Binding-site contacts:
Ligand atom O2 contacts residue GLU348 of chain 1.A at 4.0 Å.
Ligand atom C22 contacts residue ARG318 of chain 1.A at 3.7 Å.
Ligand atom O2 contacts residue HIS325 of chain 1.A at 3.4 Å (h-bond).
Ligand atom O2 contacts residue GLU292 of chain 1.A at 2.7 Å (salt-bridge).
Ligand atom O4 contacts residue ZN1 of chain 1.B at 2.2 Å.
Ligand atom O20 contacts residue ARG318 of chain 1.A at 3.0 Å (salt-bridge).
Ligand atom C24 contacts residue ARG826 of chain 1.A at 3.7 Å.
Ligand atom C25 contacts residue VAL288 of chain 1.A at 3.8 Å (hydrophobic).
Ligand atom C3 contacts residue GLU326 of chain 1.A at 3.9 Å.
Ligand atom C10 contacts residue HIS325 of chain 1.A at 3.8 Å.
Ligand atom C9 contacts residue HIS325 of chain 1.A at 3.8 Å.
Ligand atom O2 contacts residue GLU326 of chain 1.A at 2.7 Å (salt-bridge).
Ligand atom O2 contacts residue ZN1 of chain 1.B at 2.2 Å.
Ligand atom N1 contacts residue GLU326 of chain 1.A at 2.8 Å (salt-bridge).
Ligand atom N1 contacts residue GLU292 of chain 1.A at 3.7 Å.
Ligand atom O4 contacts residue HIS325 of chain 1.A at 3.3 Å (h-bond).
Ligand atom C24 contacts residue ASN287 of chain 1.A at 3.5 Å.
Ligand atom C3 contacts residue ALA290 of chain 1.A at 3.9 Å (hydrophobic).
Ligand atom C3 contacts residue HIS325 of chain 1.A at 3.7 Å.
Ligand atom C5 contacts residue ALA290 of chain 1.A at 3.6 Å (hydrophobic).
Ligand atom O13 contacts residue GLY289 of chain 1.A at 2.8 Å (h-bond).
Ligand atom C24 contacts residue VAL288 of chain 1.A at 3.8 Å (hydrophobic).
Ligand atom O2 contacts residue HIS329 of chain 1.A at 3.0 Å (h-bond).
Ligand atom O4 contacts residue TYR409 of chain 1.A at 2.5 Å (h-bond).
Ligand atom N1 contacts residue ZN1 of chain 1.B at 3.0 Å.
Ligand atom C24 contacts residue GLN867 of chain 1.A at 3.7 Å.
Ligand atom C5 contacts residue TYR409 of chain 1.A at 3.6 Å (hydrophobic).
Ligand atom C23 contacts residue VAL288 of chain 1.A at 3.8 Å (hydrophobic).
Ligand atom C25 contacts residue ARG826 of chain 1.A at 4.0 Å.
Ligand atom N1 contacts residue HIS325 of chain 1.A at 3.8 Å.
Ligand atom O4 contacts residue GLU348 of chain 1.A at 2.9 Å (salt-bridge).
Ligand atom N1 contacts residue ALA290 of chain 1.A at 3.1 Å (h-bond).
Ligand atom C11 contacts residue ARG318 of chain 1.A at 3.9 Å.
Ligand atom C3 contacts residue TYR409 of chain 1.A at 3.3 Å (hydrophobic).
Ligand atom C26 contacts residue ARG318 of chain 1.A at 3.9 Å.
Ligand atom C12 contacts residue GLY289 of chain 1.A at 3.9 Å.
Ligand atom C3 contacts residue ZN1 of chain 1.B at 2.8 Å.
Ligand atom C7 contacts residue GLU326 of chain 1.A at 3.7 Å.
Ligand atom C6 contacts residue TYR409 of chain 1.A at 4.0 Å (hydrophobic).
Ligand atom O13 contacts residue VAL288 of chain 1.A at 3.3 Å.

Sequence of chain 1.A:
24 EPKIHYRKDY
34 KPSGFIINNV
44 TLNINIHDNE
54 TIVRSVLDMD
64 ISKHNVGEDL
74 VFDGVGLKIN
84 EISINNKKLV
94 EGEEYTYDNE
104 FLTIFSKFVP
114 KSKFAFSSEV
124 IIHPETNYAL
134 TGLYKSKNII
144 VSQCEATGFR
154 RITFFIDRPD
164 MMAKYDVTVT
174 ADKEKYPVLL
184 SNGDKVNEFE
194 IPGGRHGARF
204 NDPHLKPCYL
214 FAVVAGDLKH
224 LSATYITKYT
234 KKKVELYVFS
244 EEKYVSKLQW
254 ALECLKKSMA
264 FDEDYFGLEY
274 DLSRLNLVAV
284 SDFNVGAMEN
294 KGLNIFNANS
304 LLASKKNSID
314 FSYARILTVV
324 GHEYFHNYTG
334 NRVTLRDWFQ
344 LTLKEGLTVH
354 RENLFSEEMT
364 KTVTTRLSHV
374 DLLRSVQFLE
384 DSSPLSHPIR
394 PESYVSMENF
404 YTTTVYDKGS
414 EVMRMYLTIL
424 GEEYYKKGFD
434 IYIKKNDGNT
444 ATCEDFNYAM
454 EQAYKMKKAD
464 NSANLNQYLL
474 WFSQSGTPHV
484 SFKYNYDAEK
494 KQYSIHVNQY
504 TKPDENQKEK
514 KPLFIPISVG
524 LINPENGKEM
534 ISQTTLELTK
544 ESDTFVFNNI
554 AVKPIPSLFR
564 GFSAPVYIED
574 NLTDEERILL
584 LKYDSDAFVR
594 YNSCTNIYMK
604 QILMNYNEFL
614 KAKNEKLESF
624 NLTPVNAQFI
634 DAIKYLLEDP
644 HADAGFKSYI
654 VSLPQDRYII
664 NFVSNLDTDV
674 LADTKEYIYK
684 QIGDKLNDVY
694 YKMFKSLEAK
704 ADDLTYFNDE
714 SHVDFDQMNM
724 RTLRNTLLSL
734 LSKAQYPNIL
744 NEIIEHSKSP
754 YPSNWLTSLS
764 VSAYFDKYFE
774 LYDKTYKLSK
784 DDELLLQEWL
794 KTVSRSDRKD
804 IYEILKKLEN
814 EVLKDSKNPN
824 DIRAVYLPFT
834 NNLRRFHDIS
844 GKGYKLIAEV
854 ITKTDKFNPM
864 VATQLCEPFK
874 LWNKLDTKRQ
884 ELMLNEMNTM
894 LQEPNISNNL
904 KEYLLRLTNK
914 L

This protein binds this small molecule.
Small molecule (SMILES): CCCCC[C@H](CC(=O)NO)C(=O)N[C@H](C(=O)N1CCC[C@H]1CO)C(C)C